Binding-site contacts:
Ligand atom C17 contacts residue SER326 of chain 1.B at 3.6 Å.
Ligand atom O4 contacts residue TYR491 of chain 1.B at 2.5 Å (h-bond).
Ligand atom C1 contacts residue HIS324 of chain 1.B at 3.4 Å.
Ligand atom C4 contacts residue TYR494 of chain 1.B at 3.8 Å (hydrophobic).
Ligand atom C19 contacts residue ARG38 of chain 1.B at 3.8 Å.
Ligand atom O1 contacts residue HIS484 of chain 1.B at 2.9 Å (h-bond).
Ligand atom O5 contacts residue GLN252 of chain 1.B at 3.1 Å (h-bond).
Ligand atom C2 contacts residue GLU355 of chain 1.B at 3.7 Å.
Ligand atom O4 contacts residue LYS482 of chain 1.B at 2.9 Å (salt-bridge).
Ligand atom C9 contacts residue TYR491 of chain 1.B at 3.5 Å (hydrophobic).
Ligand atom C5 contacts residue TYR494 of chain 1.B at 3.9 Å (hydrophobic).
Ligand atom C10 contacts residue ALA325 of chain 1.B at 3.8 Å (hydrophobic).
Ligand atom C9 contacts residue LYS482 of chain 1.B at 3.7 Å.
Ligand atom C9 contacts residue HIS484 of chain 1.B at 3.8 Å.
Ligand atom O1 contacts residue HIS324 of chain 1.B at 2.6 Å (h-bond).
Ligand atom O2 contacts residue ZN1 of chain 1.E at 1.9 Å.
Ligand atom O4 contacts residue HIS484 of chain 1.B at 3.2 Å.
Ligand atom O3 contacts residue GLU355 of chain 1.B at 2.8 Å (salt-bridge).
Ligand atom C11 contacts residue THR351 of chain 1.B at 3.9 Å.
Ligand atom O2 contacts residue TYR494 of chain 1.B at 3.2 Å (h-bond).
Ligand atom C9 contacts residue GLN252 of chain 1.B at 3.4 Å.
Ligand atom N1 contacts residue GLU355 of chain 1.B at 3.7 Å.
Ligand atom O5 contacts residue LYS482 of chain 1.B at 3.8 Å.
Ligand atom C14 contacts residue ALA325 of chain 1.B at 3.6 Å (hydrophobic).
Ligand atom N1 contacts residue HIS324 of chain 1.B at 3.2 Å (h-bond).
Ligand atom C4 contacts residue ALA325 of chain 1.B at 3.8 Å (hydrophobic).
Ligand atom C3 contacts residue GLU355 of chain 1.B at 3.7 Å.
Ligand atom O3 contacts residue HIS354 of chain 1.B at 3.8 Å.
Ligand atom O3 contacts residue HIS358 of chain 1.B at 3.4 Å (h-bond).
Ligand atom C2 contacts residue HIS324 of chain 1.B at 3.6 Å.
Ligand atom O4 contacts residue GLN252 of chain 1.B at 3.3 Å (h-bond).
Ligand atom O2 contacts residue HIS354 of chain 1.B at 3.5 Å (h-bond).
Ligand atom C2 contacts residue ALA325 of chain 1.B at 3.8 Å (hydrophobic).
Ligand atom C3 contacts residue ZN1 of chain 1.E at 2.6 Å.
Ligand atom O3 contacts residue ZN1 of chain 1.E at 2.7 Å.
Ligand atom O2 contacts residue GLU382 of chain 1.B at 3.1 Å (salt-bridge).
Ligand atom C10 contacts residue HIS324 of chain 1.B at 3.5 Å.
Ligand atom C21 contacts residue VAL489 of chain 1.B at 3.8 Å (hydrophobic).
Ligand atom O2 contacts residue HIS358 of chain 1.B at 3.6 Å.
Ligand atom N1 contacts residue ALA325 of chain 1.B at 2.9 Å (h-bond).

Sequence of chain 1.B:
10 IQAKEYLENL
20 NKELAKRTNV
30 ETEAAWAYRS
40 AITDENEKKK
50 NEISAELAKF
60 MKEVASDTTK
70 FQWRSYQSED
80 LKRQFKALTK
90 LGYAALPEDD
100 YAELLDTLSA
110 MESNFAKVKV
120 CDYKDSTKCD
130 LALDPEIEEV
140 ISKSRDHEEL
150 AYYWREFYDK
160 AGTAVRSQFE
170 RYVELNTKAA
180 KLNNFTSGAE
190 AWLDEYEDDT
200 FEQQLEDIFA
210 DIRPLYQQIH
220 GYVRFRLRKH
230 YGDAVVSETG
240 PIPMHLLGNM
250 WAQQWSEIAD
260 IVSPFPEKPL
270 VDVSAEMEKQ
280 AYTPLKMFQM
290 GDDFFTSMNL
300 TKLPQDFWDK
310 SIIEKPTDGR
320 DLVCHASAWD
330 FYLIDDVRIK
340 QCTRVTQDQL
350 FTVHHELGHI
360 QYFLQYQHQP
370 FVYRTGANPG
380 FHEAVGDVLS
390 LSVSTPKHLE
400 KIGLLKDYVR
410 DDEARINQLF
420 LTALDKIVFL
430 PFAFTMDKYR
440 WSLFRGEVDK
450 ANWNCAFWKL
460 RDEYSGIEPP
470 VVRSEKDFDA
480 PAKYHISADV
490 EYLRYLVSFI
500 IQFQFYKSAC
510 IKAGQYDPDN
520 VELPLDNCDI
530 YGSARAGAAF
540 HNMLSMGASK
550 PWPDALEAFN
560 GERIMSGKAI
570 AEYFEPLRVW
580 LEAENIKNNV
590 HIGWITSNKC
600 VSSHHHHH

The protein below binds the small molecule below.
Small molecule (SMILES): NCCCC[C@H](N[C@@H](CCc1ccccc1)C(=O)O)C(=O)N1CCC[C@H]1C(=O)O